Binding-site contacts:
Ligand atom C14 contacts residue LEU196 of chain 1.A at 4.0 Å (hydrophobic).
Ligand atom C7 contacts residue HIS74 of chain 1.A at 3.8 Å.
Ligand atom C contacts residue SER288 of chain 1.A at 3.6 Å.
Ligand atom C9 contacts residue TYR75 of chain 1.A at 3.7 Å (hydrophobic).
Ligand atom C10 contacts residue LEU280 of chain 1.A at 3.6 Å (hydrophobic).
Ligand atom N1 contacts residue ARG291 of chain 1.A at 3.4 Å.
Ligand atom C6 contacts residue ARG291 of chain 1.A at 3.3 Å.
Ligand atom C13 contacts residue LEU196 of chain 1.A at 4.0 Å (hydrophobic).
Ligand atom N contacts residue LEU280 of chain 1.A at 3.8 Å.
Ligand atom C2 contacts residue SER288 of chain 1.A at 3.6 Å.
Ligand atom O contacts residue LEU280 of chain 1.A at 3.8 Å.
Ligand atom N3 contacts residue FE1 of chain 1.C at 3.0 Å.
Ligand atom C2 contacts residue PHE198 of chain 1.A at 3.7 Å (hydrophobic).
Ligand atom C16 contacts residue LEU196 of chain 1.A at 4.0 Å (hydrophobic).
Ligand atom O contacts residue SER288 of chain 1.A at 2.4 Å (h-bond).
Ligand atom C15 contacts residue LEU280 of chain 1.A at 3.8 Å (hydrophobic).
Ligand atom C11 contacts residue HIS285 of chain 1.A at 3.8 Å.
Ligand atom N3 contacts residue ASP181 of chain 1.A at 3.7 Å.
Ligand atom C12 contacts residue HIS285 of chain 1.A at 3.5 Å.
Ligand atom C8 contacts residue TYR75 of chain 1.A at 3.8 Å (hydrophobic).
Ligand atom N3 contacts residue FE1 of chain 1.B at 4.0 Å.
Ligand atom C12 contacts residue SER276 of chain 1.A at 3.9 Å.
Ligand atom N4 contacts residue ASP181 of chain 1.A at 3.1 Å (salt-bridge).
Ligand atom O contacts residue PHE198 of chain 1.A at 3.4 Å.
Ligand atom N4 contacts residue FE1 of chain 1.C at 2.1 Å.
Ligand atom N contacts residue PHE198 of chain 1.A at 3.8 Å.
Ligand atom N2 contacts residue SER288 of chain 1.A at 3.7 Å.
Ligand atom C16 contacts residue FE1 of chain 1.C at 3.2 Å.
Ligand atom C13 contacts residue GLU185 of chain 1.A at 3.6 Å.
Ligand atom N4 contacts residue HIS224 of chain 1.A at 2.8 Å (h-bond).
Ligand atom N3 contacts residue ASP76 of chain 1.A at 3.7 Å.
Ligand atom C16 contacts residue HIS224 of chain 1.A at 3.0 Å.
Ligand atom C contacts residue PHE198 of chain 1.A at 3.4 Å (hydrophobic).
Ligand atom N4 contacts residue ASP76 of chain 1.A at 3.3 Å (salt-bridge).
Ligand atom C9 contacts residue HIS74 of chain 1.A at 4.0 Å.
Ligand atom C11 contacts residue LEU280 of chain 1.A at 3.5 Å (hydrophobic).
Ligand atom C8 contacts residue HIS74 of chain 1.A at 3.6 Å.
Ligand atom C contacts residue LEU280 of chain 1.A at 3.8 Å (hydrophobic).
Ligand atom C12 contacts residue LEU196 of chain 1.A at 3.9 Å (hydrophobic).
Ligand atom C10 contacts residue PHE198 of chain 1.A at 3.8 Å (hydrophobic).

Sequence of chain 1.A:
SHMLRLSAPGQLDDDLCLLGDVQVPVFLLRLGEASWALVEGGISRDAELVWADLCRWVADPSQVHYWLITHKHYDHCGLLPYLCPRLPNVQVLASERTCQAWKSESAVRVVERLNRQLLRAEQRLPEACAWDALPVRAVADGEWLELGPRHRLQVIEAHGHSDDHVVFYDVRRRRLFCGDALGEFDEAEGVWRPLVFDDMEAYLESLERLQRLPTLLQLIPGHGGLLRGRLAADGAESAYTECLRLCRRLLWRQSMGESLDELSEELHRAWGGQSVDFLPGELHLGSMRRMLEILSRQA

This protein binds this small molecule.
Small molecule (SMILES): O=C(Nc1cccc(-c2cc[nH]n2)c1)c1cccc2cn[nH]c12